A protein and the small-molecule ligand that binds it are described below.
Small molecule (SMILES): Nc1ccn([C@@H]2O[C@H](CO)[C@@H](O[P](=O)(O)OC[C@H]3O[C@@H](n4ccc(=O)[nH]c4=O)[C@H](O)[C@@H]3O[P](=O)(O)OC[C@H]3O[C@@H](n4ccc(N)nc4=O)[C@H](O)[C@@H]3O[P](=O)(O)OC[C@H]3O[C@@H](n4cnc5c(=O)nc(N)[nH]c54)[C@H](O)[C@@H]3O[P](=O)(O)OC[C@H]3O[C@@H](n4cnc5c(N)ncnc54)[C@H](O)[C@@H]3O)[C@H]2O)c(=O)n1

Binding-site contacts:
Ligand atom OP1 contacts residue PRO444 of chain 1.C at 3.7 Å.
Ligand atom C5' contacts residue HIS999 of chain 1.C at 3.5 Å.
Ligand atom C3' contacts residue ASP743 of chain 1.D at 3.5 Å.
Ligand atom C4' contacts residue ASP743 of chain 1.D at 3.5 Å.
Ligand atom OP2 contacts residue ASN448 of chain 1.C at 3.2 Å (h-bond).
Ligand atom P contacts residue LYS838 of chain 1.C at 3.7 Å.
Ligand atom O2' contacts residue ARG704 of chain 1.D at 2.9 Å (salt-bridge).
Ligand atom C4' contacts residue HIS999 of chain 1.C at 3.4 Å.
Ligand atom C5 contacts residue ASP343 of chain 1.F at 3.8 Å.
Ligand atom OP2 contacts residue ARG420 of chain 1.C at 3.3 Å (salt-bridge).
Ligand atom C5' contacts residue GLN390 of chain 1.C at 3.3 Å.
Ligand atom C2' contacts residue ARG704 of chain 1.D at 3.5 Å.
Ligand atom OP2 contacts residue ASN448 of chain 1.C at 3.3 Å (h-bond).
Ligand atom P contacts residue LYS846 of chain 1.C at 3.5 Å.
Ligand atom P contacts residue GLN567 of chain 1.C at 3.6 Å.
Ligand atom O2' contacts residue GLN567 of chain 1.C at 3.7 Å.
Ligand atom O3' contacts residue GLN567 of chain 1.C at 2.9 Å (h-bond).
Ligand atom C3' contacts residue MG1 of chain 1.M at 3.5 Å.
Ligand atom OP1 contacts residue GLN567 of chain 1.C at 3.2 Å (h-bond).
Ligand atom O3' contacts residue ASP743 of chain 1.D at 2.7 Å (salt-bridge).
Ligand atom C5 contacts residue ASP346 of chain 1.F at 3.7 Å.
Ligand atom O4' contacts residue HIS999 of chain 1.C at 3.6 Å.
Ligand atom OP1 contacts residue ILE452 of chain 1.C at 3.5 Å.
Ligand atom O2' contacts residue ASP743 of chain 1.D at 3.1 Å (salt-bridge).
Ligand atom O5' contacts residue ASP343 of chain 1.F at 3.6 Å (salt-bridge).
Ligand atom O5' contacts residue GLN390 of chain 1.C at 3.6 Å (h-bond).
Ligand atom C5' contacts residue ARG420 of chain 1.C at 3.7 Å.
Ligand atom C4' contacts residue GLN390 of chain 1.C at 3.3 Å.
Ligand atom O3' contacts residue MG1 of chain 1.M at 2.1 Å.
Ligand atom O5' contacts residue ASN448 of chain 1.C at 3.7 Å.
Ligand atom N4 contacts residue ASP346 of chain 1.F at 3.0 Å (salt-bridge).
Ligand atom OP1 contacts residue LYS838 of chain 1.C at 2.9 Å (salt-bridge).
Ligand atom O2' contacts residue HIS999 of chain 1.C at 3.7 Å.
Ligand atom O3' contacts residue ASP741 of chain 1.D at 3.3 Å (salt-bridge).
Ligand atom O4' contacts residue GLN390 of chain 1.C at 3.5 Å (h-bond).
Ligand atom C5' contacts residue GLN567 of chain 1.C at 3.3 Å.
Ligand atom OP1 contacts residue LYS846 of chain 1.C at 2.4 Å (salt-bridge).
Ligand atom OP1 contacts residue LEU413 of chain 1.C at 3.4 Å.
Ligand atom O3' contacts residue LYS838 of chain 1.C at 3.3 Å (salt-bridge).
Ligand atom P contacts residue ASN448 of chain 1.C at 3.8 Å.

Sequence of chain 1.F:
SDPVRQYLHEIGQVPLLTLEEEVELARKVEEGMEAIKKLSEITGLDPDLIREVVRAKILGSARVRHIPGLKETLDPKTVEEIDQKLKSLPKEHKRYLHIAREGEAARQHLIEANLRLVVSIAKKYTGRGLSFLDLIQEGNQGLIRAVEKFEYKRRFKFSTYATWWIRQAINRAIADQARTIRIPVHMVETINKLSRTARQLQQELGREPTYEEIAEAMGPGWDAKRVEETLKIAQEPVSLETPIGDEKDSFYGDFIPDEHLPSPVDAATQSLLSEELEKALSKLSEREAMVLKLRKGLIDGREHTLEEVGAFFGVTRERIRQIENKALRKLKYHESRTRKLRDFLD

Sequence of chain 1.C:
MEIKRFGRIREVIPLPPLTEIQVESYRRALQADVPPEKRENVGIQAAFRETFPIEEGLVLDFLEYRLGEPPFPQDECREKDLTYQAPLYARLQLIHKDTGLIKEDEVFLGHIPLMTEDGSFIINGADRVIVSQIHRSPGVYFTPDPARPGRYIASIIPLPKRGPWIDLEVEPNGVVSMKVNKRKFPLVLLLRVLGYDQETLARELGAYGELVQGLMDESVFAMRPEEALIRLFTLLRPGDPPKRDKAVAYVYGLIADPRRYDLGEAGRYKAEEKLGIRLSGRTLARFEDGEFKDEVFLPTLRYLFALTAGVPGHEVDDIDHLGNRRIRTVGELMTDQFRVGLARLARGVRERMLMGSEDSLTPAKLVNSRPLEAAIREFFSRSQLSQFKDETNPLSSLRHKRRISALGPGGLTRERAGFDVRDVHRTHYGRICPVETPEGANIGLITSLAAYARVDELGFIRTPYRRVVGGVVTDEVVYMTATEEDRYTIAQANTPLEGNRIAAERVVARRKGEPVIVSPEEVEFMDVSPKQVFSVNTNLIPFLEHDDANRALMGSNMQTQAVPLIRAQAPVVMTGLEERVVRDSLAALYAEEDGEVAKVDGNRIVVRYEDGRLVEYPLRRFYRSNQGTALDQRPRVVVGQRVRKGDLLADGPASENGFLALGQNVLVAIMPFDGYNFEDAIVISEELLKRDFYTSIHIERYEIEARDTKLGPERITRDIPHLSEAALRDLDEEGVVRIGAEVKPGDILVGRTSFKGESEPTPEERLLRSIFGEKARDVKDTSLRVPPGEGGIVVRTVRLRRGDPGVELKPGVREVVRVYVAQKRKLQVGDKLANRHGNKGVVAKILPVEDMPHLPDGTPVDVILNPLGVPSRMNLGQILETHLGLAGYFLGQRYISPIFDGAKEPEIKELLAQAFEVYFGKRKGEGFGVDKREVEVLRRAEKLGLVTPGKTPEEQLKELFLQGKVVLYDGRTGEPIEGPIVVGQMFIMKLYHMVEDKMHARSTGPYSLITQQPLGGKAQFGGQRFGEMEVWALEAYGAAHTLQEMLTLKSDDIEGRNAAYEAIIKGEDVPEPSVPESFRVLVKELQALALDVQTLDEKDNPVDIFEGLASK

Sequence of chain 1.D:
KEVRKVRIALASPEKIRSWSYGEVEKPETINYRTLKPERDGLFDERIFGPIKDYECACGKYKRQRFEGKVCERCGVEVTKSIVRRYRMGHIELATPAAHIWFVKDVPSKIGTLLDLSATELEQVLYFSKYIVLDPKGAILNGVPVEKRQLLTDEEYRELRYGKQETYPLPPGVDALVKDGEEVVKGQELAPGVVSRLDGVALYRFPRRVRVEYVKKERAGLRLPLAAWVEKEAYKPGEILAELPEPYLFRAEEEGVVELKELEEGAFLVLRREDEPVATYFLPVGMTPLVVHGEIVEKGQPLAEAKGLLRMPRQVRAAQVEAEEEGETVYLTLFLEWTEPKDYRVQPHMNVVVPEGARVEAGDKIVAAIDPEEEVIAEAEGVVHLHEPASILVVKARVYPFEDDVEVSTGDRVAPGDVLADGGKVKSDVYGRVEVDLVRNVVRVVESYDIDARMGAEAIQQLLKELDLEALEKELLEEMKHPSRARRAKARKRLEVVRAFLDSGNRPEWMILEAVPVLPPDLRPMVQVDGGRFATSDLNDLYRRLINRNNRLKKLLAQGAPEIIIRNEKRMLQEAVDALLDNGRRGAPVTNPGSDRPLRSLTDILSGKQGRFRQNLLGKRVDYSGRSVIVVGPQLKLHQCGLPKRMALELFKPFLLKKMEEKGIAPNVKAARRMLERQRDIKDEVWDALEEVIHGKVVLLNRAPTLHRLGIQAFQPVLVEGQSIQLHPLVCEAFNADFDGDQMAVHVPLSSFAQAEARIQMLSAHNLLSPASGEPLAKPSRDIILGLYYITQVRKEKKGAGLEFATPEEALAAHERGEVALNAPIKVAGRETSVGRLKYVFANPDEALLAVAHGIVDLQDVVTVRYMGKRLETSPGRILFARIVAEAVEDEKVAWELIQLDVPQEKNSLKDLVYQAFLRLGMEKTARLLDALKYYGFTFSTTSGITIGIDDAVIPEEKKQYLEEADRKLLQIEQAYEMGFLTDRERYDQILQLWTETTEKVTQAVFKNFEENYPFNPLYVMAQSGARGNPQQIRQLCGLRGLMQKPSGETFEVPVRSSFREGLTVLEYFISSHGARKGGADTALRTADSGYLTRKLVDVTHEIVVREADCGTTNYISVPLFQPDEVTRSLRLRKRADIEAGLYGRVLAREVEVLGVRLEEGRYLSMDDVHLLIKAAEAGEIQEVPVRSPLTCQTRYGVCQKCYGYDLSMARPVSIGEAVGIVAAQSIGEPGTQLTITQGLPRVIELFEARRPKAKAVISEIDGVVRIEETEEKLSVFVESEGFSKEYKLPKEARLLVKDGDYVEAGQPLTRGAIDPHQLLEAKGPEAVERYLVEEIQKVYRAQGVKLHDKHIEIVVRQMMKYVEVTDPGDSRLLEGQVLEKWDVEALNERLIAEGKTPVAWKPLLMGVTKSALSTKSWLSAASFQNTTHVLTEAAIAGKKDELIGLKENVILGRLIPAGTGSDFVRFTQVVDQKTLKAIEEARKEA